This protein binds this small molecule.
Small molecule (SMILES): CC(=O)N[C@@H]1[C@@H](O)[C@H](O)[C@@H](CO)O[C@H]1O

Sequence of chain 1.G:
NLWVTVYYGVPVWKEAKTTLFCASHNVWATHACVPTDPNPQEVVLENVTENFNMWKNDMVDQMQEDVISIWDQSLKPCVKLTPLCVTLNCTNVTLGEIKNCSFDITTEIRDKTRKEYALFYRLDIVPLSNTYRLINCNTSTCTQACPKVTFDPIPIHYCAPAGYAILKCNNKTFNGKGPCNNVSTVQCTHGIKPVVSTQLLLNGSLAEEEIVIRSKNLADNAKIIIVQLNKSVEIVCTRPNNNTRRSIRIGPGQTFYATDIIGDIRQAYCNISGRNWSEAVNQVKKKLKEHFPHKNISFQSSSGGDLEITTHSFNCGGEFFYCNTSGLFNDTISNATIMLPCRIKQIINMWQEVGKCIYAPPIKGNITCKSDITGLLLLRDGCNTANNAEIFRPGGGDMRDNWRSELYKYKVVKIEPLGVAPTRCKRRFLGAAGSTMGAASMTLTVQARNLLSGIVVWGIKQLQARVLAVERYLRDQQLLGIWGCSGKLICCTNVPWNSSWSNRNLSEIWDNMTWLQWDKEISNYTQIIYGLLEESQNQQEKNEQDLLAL

Binding-site contacts:
Ligand atom C5 contacts residue ASN599 of chain 1.G at 3.7 Å.
Ligand atom C8 contacts residue ASN599 of chain 1.G at 3.8 Å.
Ligand atom C7 contacts residue ASN599 of chain 1.G at 3.3 Å.
Ligand atom N2 contacts residue ASN599 of chain 1.G at 2.8 Å (h-bond).
Ligand atom C2 contacts residue ASN599 of chain 1.G at 2.4 Å.
Ligand atom O7 contacts residue ASN599 of chain 1.G at 3.4 Å.
Ligand atom C4 contacts residue ASN599 of chain 1.G at 4.2 Å.
Ligand atom C3 contacts residue ASN599 of chain 1.G at 3.7 Å.
Ligand atom O5 contacts residue ASN599 of chain 1.G at 2.4 Å (h-bond).
Ligand atom C1 contacts residue ASN599 of chain 1.G at 1.5 Å.